Sequence of chain 1.A:
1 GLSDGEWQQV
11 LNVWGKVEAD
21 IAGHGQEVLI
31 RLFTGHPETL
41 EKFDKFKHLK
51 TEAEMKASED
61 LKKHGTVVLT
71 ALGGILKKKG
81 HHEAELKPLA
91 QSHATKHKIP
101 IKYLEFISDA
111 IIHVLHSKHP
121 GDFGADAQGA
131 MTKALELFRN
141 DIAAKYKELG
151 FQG

Binding-site contacts:
Ligand atom C2B contacts residue J1R1 of chain 1.B at 0.1 Å.
Ligand atom C4A contacts residue J1R1 of chain 1.B at 0.0 Å.
Ligand atom C6D contacts residue J1R1 of chain 1.B at 0.4 Å.
Ligand atom CAD contacts residue J1R1 of chain 1.B at 0.5 Å.
Ligand atom C3C contacts residue J1R1 of chain 1.B at 0.0 Å.
Ligand atom C1C contacts residue J1R1 of chain 1.B at 0.1 Å.
Ligand atom NB contacts residue J1R1 of chain 1.B at 0.1 Å (h-bond).
Ligand atom C2C contacts residue J1R1 of chain 1.B at 0.0 Å.
Ligand atom C3B contacts residue J1R1 of chain 1.B at 0.1 Å.
Ligand atom CHC contacts residue J1R1 of chain 1.B at 0.1 Å.
Ligand atom CHB contacts residue J1R1 of chain 1.B at 0.1 Å.
Ligand atom O1C contacts residue J1R1 of chain 1.B at 0.6 Å (h-bond).
Ligand atom CGB contacts residue J1R1 of chain 1.B at 0.0 Å.
Ligand atom CBB contacts residue J1R1 of chain 1.B at 0.1 Å.
Ligand atom C3A contacts residue J1R1 of chain 1.B at 0.1 Å.
Ligand atom NA contacts residue J1R1 of chain 1.B at 0.1 Å (h-bond).
Ligand atom C4C contacts residue J1R1 of chain 1.B at 0.1 Å.
Ligand atom NC contacts residue J1R1 of chain 1.B at 0.1 Å (h-bond).
Ligand atom O2B contacts residue J1R1 of chain 1.B at 0.1 Å (h-bond).
Ligand atom C6A contacts residue J1R1 of chain 1.B at 0.1 Å.
Ligand atom CAA contacts residue J1R1 of chain 1.B at 0.4 Å.
Ligand atom ND contacts residue J1R1 of chain 1.B at 0.1 Å (h-bond).
Ligand atom C1D contacts residue J1R1 of chain 1.B at 0.0 Å.
Ligand atom O1B contacts residue J1R1 of chain 1.B at 0.0 Å (h-bond).
Ligand atom CHA contacts residue J1R1 of chain 1.B at 0.1 Å.
Ligand atom C2A contacts residue J1R1 of chain 1.B at 0.2 Å.
Ligand atom C5A contacts residue J1R1 of chain 1.B at 0.4 Å.
Ligand atom C3D contacts residue J1R1 of chain 1.B at 0.2 Å.
Ligand atom CMC contacts residue J1R1 of chain 1.B at 0.1 Å.
Ligand atom C1B contacts residue J1R1 of chain 1.B at 0.1 Å.
Ligand atom O2C contacts residue J1R1 of chain 1.B at 0.3 Å (h-bond).
Ligand atom C2D contacts residue J1R1 of chain 1.B at 0.1 Å.
Ligand atom CGD contacts residue J1R1 of chain 1.B at 0.2 Å.
Ligand atom C4B contacts residue J1R1 of chain 1.B at 0.1 Å.
Ligand atom CO contacts residue J1R1 of chain 1.B at 0.0 Å.
Ligand atom CAB contacts residue J1R1 of chain 1.B at 0.0 Å.
Ligand atom CMB contacts residue J1R1 of chain 1.B at 0.1 Å.
Ligand atom C5D contacts residue J1R1 of chain 1.B at 0.0 Å.
Ligand atom CAC contacts residue J1R1 of chain 1.B at 0.1 Å.
Ligand atom CBD contacts residue J1R1 of chain 1.B at 0.2 Å.

A small-molecule ligand and the protein it binds are described below.
Small molecule (SMILES): CC1=C(CCC(=O)O)C2=N3->[Co+]45n6c(c(C)c(CCC(=O)O)c6=C2)=CC2=N->4[C@@](C)(C(C)=C2C)[C@]2(C)C(C)=C(C)C(=N->52)C=C13